Sequence of chain 47.A:
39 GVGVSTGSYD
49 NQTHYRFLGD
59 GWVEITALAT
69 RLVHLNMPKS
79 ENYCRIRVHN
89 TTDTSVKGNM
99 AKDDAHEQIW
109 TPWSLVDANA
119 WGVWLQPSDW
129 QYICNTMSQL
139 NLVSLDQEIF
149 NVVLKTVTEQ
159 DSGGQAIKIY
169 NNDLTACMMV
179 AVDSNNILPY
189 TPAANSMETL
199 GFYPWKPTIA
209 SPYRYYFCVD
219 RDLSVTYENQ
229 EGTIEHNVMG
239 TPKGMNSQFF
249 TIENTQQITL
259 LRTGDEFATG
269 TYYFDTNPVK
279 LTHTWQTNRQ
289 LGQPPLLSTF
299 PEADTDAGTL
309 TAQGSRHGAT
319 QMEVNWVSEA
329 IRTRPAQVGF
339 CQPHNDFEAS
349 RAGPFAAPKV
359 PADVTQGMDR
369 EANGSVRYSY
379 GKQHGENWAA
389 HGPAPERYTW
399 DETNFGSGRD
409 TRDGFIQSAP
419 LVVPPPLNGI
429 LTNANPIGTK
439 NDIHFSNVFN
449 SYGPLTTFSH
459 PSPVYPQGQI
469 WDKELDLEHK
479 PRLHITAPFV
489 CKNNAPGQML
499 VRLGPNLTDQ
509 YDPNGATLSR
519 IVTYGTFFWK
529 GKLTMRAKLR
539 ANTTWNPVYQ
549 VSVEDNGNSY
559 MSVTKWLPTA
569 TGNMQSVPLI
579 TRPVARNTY

A protein and the small-molecule ligand that binds it are described below.
Small molecule (SMILES): Nc1ccn([C@H]2C[C@H](O[P](=O)(O)OC[C@H]3O[C@@H](n4cnc5c(N)ncnc54)C[C@@H]3O[P](=O)(O)OC[C@H]3O[C@@H](n4cnc5c(N)ncnc54)C[C@@H]3O[P](=O)(O)OC[C@H]3O[C@@H](n4cnc5c(N)ncnc54)C[C@@H]3O)[C@@H](COP(=O)=O)O2)c(=O)n1

Binding-site contacts:
Ligand atom N1 contacts residue TRP60 of chain 47.A at 3.5 Å.
Ligand atom P contacts residue ASN139 of chain 47.A at 3.7 Å.
Ligand atom OP2 contacts residue GLN137 of chain 47.A at 3.8 Å.
Ligand atom C8 contacts residue TRP60 of chain 47.A at 4.4 Å (hydrophobic).
Ligand atom OP2 contacts residue TRP60 of chain 47.A at 4.4 Å.
Ligand atom N7 contacts residue TRP60 of chain 47.A at 3.9 Å.
Ligand atom C2 contacts residue TRP60 of chain 47.A at 3.4 Å (hydrophobic).
Ligand atom C4' contacts residue GLN137 of chain 47.A at 4.1 Å.
Ligand atom C4' contacts residue PRO276 of chain 47.A at 3.7 Å (hydrophobic).
Ligand atom O5' contacts residue PRO276 of chain 47.A at 2.8 Å.
Ligand atom C4 contacts residue TRP60 of chain 47.A at 3.5 Å (hydrophobic).
Ligand atom O3' contacts residue TRP60 of chain 47.A at 4.4 Å.
Ligand atom OP2 contacts residue PRO276 of chain 47.A at 3.9 Å.
Ligand atom C2' contacts residue TRP60 of chain 47.A at 4.1 Å (hydrophobic).
Ligand atom C6 contacts residue TRP60 of chain 47.A at 3.4 Å (hydrophobic).
Ligand atom C1' contacts residue TRP60 of chain 47.A at 3.5 Å (hydrophobic).
Ligand atom OP2 contacts residue ARG534 of chain 47.A at 3.6 Å.
Ligand atom OP1 contacts residue ASN275 of chain 47.A at 4.5 Å.
Ligand atom N9 contacts residue TRP60 of chain 47.A at 3.8 Å.
Ligand atom O3' contacts residue GLN137 of chain 47.A at 2.0 Å (h-bond).
Ligand atom N6 contacts residue TRP60 of chain 47.A at 3.0 Å.
Ligand atom O5' contacts residue TRP60 of chain 47.A at 3.8 Å.
Ligand atom C2' contacts residue GLN137 of chain 47.A at 2.9 Å.
Ligand atom OP1 contacts residue ASN139 of chain 47.A at 3.1 Å (h-bond).
Ligand atom N3 contacts residue TRP60 of chain 47.A at 3.0 Å.
Ligand atom C3' contacts residue PRO276 of chain 47.A at 3.2 Å (hydrophobic).
Ligand atom C1' contacts residue GLN137 of chain 47.A at 4.0 Å.
Ligand atom O5' contacts residue GLN137 of chain 47.A at 4.3 Å.
Ligand atom O4' contacts residue TRP60 of chain 47.A at 4.2 Å.
Ligand atom C5 contacts residue TRP60 of chain 47.A at 3.8 Å (hydrophobic).
Ligand atom P contacts residue GLN137 of chain 47.A at 3.5 Å.
Ligand atom N6 contacts residue GLY57 of chain 47.A at 3.7 Å.
Ligand atom N6 contacts residue ASP58 of chain 47.A at 4.3 Å.
Ligand atom P contacts residue PRO276 of chain 47.A at 3.8 Å.
Ligand atom OP1 contacts residue GLN137 of chain 47.A at 4.4 Å.
Ligand atom C3' contacts residue GLN137 of chain 47.A at 2.6 Å.
Ligand atom OP2 contacts residue ASN139 of chain 47.A at 3.3 Å (h-bond).
Ligand atom C5' contacts residue PRO276 of chain 47.A at 3.7 Å (hydrophobic).
Ligand atom O3' contacts residue PRO276 of chain 47.A at 3.4 Å.
Ligand atom OP1 contacts residue PRO276 of chain 47.A at 3.1 Å.